Sequence of chain 1.B:
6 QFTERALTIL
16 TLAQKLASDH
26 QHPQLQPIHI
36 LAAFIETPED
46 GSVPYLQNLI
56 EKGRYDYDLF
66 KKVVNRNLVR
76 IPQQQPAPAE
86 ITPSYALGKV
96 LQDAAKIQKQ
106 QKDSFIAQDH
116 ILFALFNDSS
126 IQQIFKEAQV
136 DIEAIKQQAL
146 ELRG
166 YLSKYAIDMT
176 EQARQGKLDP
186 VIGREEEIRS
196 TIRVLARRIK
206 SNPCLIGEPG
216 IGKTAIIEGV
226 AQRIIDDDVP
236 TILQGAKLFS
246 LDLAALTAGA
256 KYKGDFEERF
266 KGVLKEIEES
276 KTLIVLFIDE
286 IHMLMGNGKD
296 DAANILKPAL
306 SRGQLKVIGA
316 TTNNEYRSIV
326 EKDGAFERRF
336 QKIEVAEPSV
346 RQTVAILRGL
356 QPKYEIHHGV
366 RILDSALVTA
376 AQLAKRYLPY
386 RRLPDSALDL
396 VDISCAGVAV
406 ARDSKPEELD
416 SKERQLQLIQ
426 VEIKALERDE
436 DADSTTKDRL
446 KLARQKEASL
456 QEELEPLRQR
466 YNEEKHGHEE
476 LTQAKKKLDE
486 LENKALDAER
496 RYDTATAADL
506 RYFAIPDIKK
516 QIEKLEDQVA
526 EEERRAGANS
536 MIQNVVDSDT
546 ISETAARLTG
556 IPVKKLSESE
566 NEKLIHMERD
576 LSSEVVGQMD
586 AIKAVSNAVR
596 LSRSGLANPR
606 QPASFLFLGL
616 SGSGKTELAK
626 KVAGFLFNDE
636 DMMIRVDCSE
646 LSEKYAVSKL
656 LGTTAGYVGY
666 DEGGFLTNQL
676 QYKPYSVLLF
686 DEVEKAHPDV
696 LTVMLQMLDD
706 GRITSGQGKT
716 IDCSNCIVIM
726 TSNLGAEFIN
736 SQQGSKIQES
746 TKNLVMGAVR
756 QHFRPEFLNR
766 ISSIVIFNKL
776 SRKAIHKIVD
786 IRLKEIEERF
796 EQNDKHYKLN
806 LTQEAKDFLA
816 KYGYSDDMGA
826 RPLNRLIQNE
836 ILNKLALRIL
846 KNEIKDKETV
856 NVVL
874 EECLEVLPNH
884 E

Sequence of chain 1.C:
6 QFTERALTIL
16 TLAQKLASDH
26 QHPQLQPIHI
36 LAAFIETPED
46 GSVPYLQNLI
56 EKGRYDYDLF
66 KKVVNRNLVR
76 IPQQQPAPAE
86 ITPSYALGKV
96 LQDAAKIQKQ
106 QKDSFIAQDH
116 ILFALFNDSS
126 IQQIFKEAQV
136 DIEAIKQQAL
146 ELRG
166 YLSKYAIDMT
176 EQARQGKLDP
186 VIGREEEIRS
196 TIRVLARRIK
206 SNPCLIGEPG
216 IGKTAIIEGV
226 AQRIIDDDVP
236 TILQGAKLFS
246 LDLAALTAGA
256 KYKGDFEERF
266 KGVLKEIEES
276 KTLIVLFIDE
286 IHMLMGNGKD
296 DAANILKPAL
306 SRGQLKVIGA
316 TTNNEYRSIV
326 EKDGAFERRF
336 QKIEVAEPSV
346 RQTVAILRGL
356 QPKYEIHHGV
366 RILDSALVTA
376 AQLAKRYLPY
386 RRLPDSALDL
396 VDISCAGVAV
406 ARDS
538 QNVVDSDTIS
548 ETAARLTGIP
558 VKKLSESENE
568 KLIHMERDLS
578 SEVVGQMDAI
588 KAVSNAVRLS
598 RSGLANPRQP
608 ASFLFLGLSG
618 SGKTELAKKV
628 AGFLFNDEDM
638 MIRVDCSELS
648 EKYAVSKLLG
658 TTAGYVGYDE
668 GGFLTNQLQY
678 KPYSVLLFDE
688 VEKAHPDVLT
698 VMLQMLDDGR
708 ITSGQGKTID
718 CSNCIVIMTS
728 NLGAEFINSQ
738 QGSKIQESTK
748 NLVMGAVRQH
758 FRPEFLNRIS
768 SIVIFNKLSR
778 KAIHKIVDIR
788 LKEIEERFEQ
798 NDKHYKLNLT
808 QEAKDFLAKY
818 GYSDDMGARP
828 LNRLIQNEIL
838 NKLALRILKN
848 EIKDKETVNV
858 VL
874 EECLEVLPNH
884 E

Binding-site contacts:
Ligand atom N1 contacts residue VAL580 of chain 1.C at 3.5 Å.
Ligand atom C3' contacts residue GLU622 of chain 1.C at 3.5 Å.
Ligand atom O2A contacts residue LYS620 of chain 1.C at 3.1 Å (salt-bridge).
Ligand atom C8 contacts residue GLY617 of chain 1.C at 3.8 Å.
Ligand atom N7 contacts residue GLY619 of chain 1.C at 3.5 Å.
Ligand atom N6 contacts residue VAL580 of chain 1.C at 3.5 Å.
Ligand atom O1B contacts residue THR621 of chain 1.C at 3.0 Å (h-bond).
Ligand atom O3' contacts residue ASN829 of chain 1.C at 2.7 Å (h-bond).
Ligand atom O2' contacts residue ASN829 of chain 1.C at 2.9 Å (h-bond).
Ligand atom C6 contacts residue VAL581 of chain 1.C at 3.5 Å (hydrophobic).
Ligand atom O2A contacts residue GLY619 of chain 1.C at 3.1 Å.
Ligand atom C6 contacts residue LEU775 of chain 1.C at 3.7 Å (hydrophobic).
Ligand atom N3 contacts residue ILE783 of chain 1.C at 3.8 Å.
Ligand atom O3G contacts residue ASN728 of chain 1.C at 3.6 Å (h-bond).
Ligand atom C8 contacts residue ALA825 of chain 1.C at 3.7 Å (hydrophobic).
Ligand atom O2B contacts residue SER618 of chain 1.C at 3.2 Å (h-bond).
Ligand atom O3B contacts residue GLY617 of chain 1.C at 3.2 Å (h-bond).
Ligand atom O2A contacts residue THR621 of chain 1.C at 2.9 Å (h-bond).
Ligand atom O2B contacts residue GLY617 of chain 1.C at 3.5 Å (h-bond).
Ligand atom C2' contacts residue GLU622 of chain 1.C at 3.6 Å.
Ligand atom O2B contacts residue GLY619 of chain 1.C at 2.8 Å (h-bond).
Ligand atom N7 contacts residue SER618 of chain 1.C at 3.4 Å (h-bond).
Ligand atom N6 contacts residue VAL581 of chain 1.C at 2.6 Å (h-bond).
Ligand atom O2B contacts residue LYS620 of chain 1.C at 3.3 Å (salt-bridge).
Ligand atom C2 contacts residue ILE783 of chain 1.C at 3.4 Å (hydrophobic).
Ligand atom C5' contacts residue GLU622 of chain 1.C at 3.8 Å.
Ligand atom C8 contacts residue GLY619 of chain 1.C at 3.8 Å.
Ligand atom N6 contacts residue LEU775 of chain 1.C at 3.7 Å.
Ligand atom S1G contacts residue SER616 of chain 1.C at 3.8 Å.
Ligand atom N1 contacts residue ILE783 of chain 1.C at 3.6 Å.
Ligand atom O1A contacts residue THR621 of chain 1.C at 3.5 Å.
Ligand atom N1 contacts residue VAL581 of chain 1.C at 3.0 Å (h-bond).
Ligand atom N1 contacts residue GLU579 of chain 1.C at 3.7 Å.
Ligand atom N7 contacts residue LEU775 of chain 1.C at 3.7 Å.
Ligand atom C3' contacts residue ASN829 of chain 1.C at 3.6 Å.
Ligand atom O3B contacts residue SER616 of chain 1.C at 3.9 Å.
Ligand atom C2 contacts residue GLU579 of chain 1.C at 3.7 Å.
Ligand atom O2A contacts residue GLU622 of chain 1.C at 3.1 Å (salt-bridge).
Ligand atom C5 contacts residue LEU775 of chain 1.C at 3.7 Å (hydrophobic).
Ligand atom C2' contacts residue ASN829 of chain 1.C at 3.6 Å.

This small molecule binds to this protein.
Small molecule (SMILES): Nc1ncnc2c1ncn2[C@@H]1O[C@H](COP(=O)(O)OP(=O)(O)OP(O)(O)=S)[C@@H](O)[C@H]1O